A protein and the small-molecule ligand that binds it are described below.
Small molecule (SMILES): CC(=O)N[C@@H]1[C@@H](O)[C@H](O)[C@@H](CO)O[C@H]1O

Binding-site contacts:
Ligand atom C1 contacts residue SER25 of chain 1.E at 4.1 Å.
Ligand atom C4 contacts residue ASN23 of chain 1.E at 4.2 Å.
Ligand atom O6 contacts residue SER25 of chain 1.E at 3.3 Å.
Ligand atom C3 contacts residue ASN23 of chain 1.E at 3.8 Å.
Ligand atom C6 contacts residue SER25 of chain 1.E at 4.1 Å.
Ligand atom C1 contacts residue GLN26 of chain 1.E at 4.1 Å.
Ligand atom O5 contacts residue ASN23 of chain 1.E at 2.4 Å (h-bond).
Ligand atom O7 contacts residue ASN23 of chain 1.E at 3.8 Å.
Ligand atom C5 contacts residue ASN23 of chain 1.E at 3.6 Å.
Ligand atom O5 contacts residue GLN26 of chain 1.E at 3.4 Å.
Ligand atom C2 contacts residue ASN23 of chain 1.E at 2.5 Å.
Ligand atom C5 contacts residue SER25 of chain 1.E at 3.8 Å.
Ligand atom C6 contacts residue GLN26 of chain 1.E at 4.4 Å.
Ligand atom C1 contacts residue ASN23 of chain 1.E at 1.4 Å.
Ligand atom N2 contacts residue ASN23 of chain 1.E at 2.9 Å (h-bond).
Ligand atom O5 contacts residue SER25 of chain 1.E at 3.8 Å.
Ligand atom C7 contacts residue ASN23 of chain 1.E at 3.5 Å.

Sequence of chain 1.E:
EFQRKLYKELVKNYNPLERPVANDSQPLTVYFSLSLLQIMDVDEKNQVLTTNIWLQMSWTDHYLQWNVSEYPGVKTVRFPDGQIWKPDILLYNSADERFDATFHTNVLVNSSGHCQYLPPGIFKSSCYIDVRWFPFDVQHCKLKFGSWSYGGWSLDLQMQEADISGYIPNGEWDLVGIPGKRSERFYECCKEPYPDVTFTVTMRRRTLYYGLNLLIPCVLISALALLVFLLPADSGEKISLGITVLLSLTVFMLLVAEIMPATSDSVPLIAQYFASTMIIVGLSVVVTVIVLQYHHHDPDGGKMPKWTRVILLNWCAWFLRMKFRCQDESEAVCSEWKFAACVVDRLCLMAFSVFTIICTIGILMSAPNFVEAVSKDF